Sequence of chain 1.E:
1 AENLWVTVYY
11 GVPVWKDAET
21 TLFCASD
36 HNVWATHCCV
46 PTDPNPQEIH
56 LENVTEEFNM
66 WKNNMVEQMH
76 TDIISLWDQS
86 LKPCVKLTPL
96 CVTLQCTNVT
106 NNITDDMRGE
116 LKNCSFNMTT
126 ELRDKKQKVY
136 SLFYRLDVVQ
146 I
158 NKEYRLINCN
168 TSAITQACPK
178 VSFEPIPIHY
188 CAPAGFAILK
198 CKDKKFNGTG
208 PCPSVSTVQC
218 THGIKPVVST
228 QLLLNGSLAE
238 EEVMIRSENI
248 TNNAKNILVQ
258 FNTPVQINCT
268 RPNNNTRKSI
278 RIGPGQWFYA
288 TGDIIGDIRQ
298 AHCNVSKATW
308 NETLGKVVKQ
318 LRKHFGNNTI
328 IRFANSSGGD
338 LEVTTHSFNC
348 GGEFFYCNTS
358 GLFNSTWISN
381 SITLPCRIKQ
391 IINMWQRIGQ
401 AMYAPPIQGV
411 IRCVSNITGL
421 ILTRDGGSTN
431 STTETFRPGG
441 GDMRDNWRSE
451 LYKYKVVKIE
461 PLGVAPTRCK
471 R

Binding-site contacts:
Ligand atom C7 contacts residue ASN122 of chain 1.E at 3.5 Å.
Ligand atom O7 contacts residue GLN100 of chain 1.E at 4.1 Å.
Ligand atom C1 contacts residue ASN122 of chain 1.E at 1.5 Å.
Ligand atom C7 contacts residue GLN100 of chain 1.E at 4.3 Å.
Ligand atom O7 contacts residue PHE121 of chain 1.E at 4.4 Å.
Ligand atom O5 contacts residue ASN122 of chain 1.E at 2.4 Å (h-bond).
Ligand atom N2 contacts residue ASN122 of chain 1.E at 2.9 Å (h-bond).
Ligand atom C2 contacts residue ASN122 of chain 1.E at 2.4 Å.
Ligand atom C8 contacts residue GLN100 of chain 1.E at 4.1 Å.
Ligand atom C8 contacts residue ASN122 of chain 1.E at 4.0 Å.
Ligand atom C3 contacts residue ASN122 of chain 1.E at 3.7 Å.
Ligand atom O7 contacts residue ASN122 of chain 1.E at 3.5 Å (h-bond).
Ligand atom C8 contacts residue PHE121 of chain 1.E at 3.5 Å (hydrophobic).
Ligand atom C7 contacts residue PHE121 of chain 1.E at 4.3 Å (hydrophobic).
Ligand atom C4 contacts residue ASN122 of chain 1.E at 4.2 Å.
Ligand atom C8 contacts residue SER120 of chain 1.E at 3.8 Å.
Ligand atom C8 contacts residue LYS133 of chain 1.E at 4.2 Å.
Ligand atom C5 contacts residue ASN122 of chain 1.E at 3.7 Å.

The small molecule below binds the protein below.
Small molecule (SMILES): CC(=O)N[C@@H]1[C@@H](O)[C@H](O)[C@@H](CO)O[C@H]1O